Sequence of chain 1.A:
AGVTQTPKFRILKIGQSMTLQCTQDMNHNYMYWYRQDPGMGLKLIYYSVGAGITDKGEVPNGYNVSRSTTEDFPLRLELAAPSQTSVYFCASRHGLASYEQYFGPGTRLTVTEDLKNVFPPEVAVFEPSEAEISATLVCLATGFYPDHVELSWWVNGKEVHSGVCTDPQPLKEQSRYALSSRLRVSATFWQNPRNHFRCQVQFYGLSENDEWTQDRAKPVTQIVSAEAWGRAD

A protein and the small-molecule ligand that binds it are described below.
Small molecule (SMILES): CC(=O)N[C@@H]1[C@@H](O)[C@H](O)[C@@H](CO)O[C@H]1O

Binding-site contacts:
Ligand atom C7 contacts residue TYR47 of chain 1.A at 4.4 Å (hydrophobic).
Ligand atom N2 contacts residue ASN65 of chain 1.A at 3.0 Å (h-bond).
Ligand atom C4 contacts residue ASN65 of chain 1.A at 4.2 Å.
Ligand atom C3 contacts residue ASN65 of chain 1.A at 3.8 Å.
Ligand atom C5 contacts residue ASN65 of chain 1.A at 3.6 Å.
Ligand atom C8 contacts residue TYR47 of chain 1.A at 3.7 Å (hydrophobic).
Ligand atom O5 contacts residue ASN65 of chain 1.A at 2.3 Å (h-bond).
Ligand atom C2 contacts residue ASN65 of chain 1.A at 2.5 Å.
Ligand atom C1 contacts residue ASN65 of chain 1.A at 1.4 Å.
Ligand atom C7 contacts residue ASN65 of chain 1.A at 4.1 Å.